The small molecule below binds the protein below.
Small molecule (SMILES): N[C@@H](Cc1c[nH]c2ccccc12)C(=O)O

Binding-site contacts:
Ligand atom CA contacts residue GLY25 of chain 1.D at 3.6 Å.
Ligand atom O contacts residue ARG24 of chain 1.D at 3.7 Å.
Ligand atom OXT contacts residue THR50 of chain 1.E at 3.0 Å (h-bond).
Ligand atom N contacts residue THR28 of chain 1.D at 3.1 Å (h-bond).
Ligand atom NE1 contacts residue GLN45 of chain 1.E at 2.9 Å (h-bond).
Ligand atom CD1 contacts residue THR47 of chain 1.E at 3.6 Å.
Ligand atom O contacts residue SER51 of chain 1.D at 3.0 Å (h-bond).
Ligand atom OXT contacts residue THR47 of chain 1.E at 2.6 Å (h-bond).
Ligand atom CG contacts residue SER51 of chain 1.D at 3.9 Å.
Ligand atom N contacts residue THR23 of chain 1.D at 2.9 Å (h-bond).
Ligand atom CE2 contacts residue GLN45 of chain 1.E at 3.9 Å.
Ligand atom C contacts residue THR47 of chain 1.E at 3.5 Å.
Ligand atom CA contacts residue THR23 of chain 1.D at 3.9 Å.
Ligand atom NE1 contacts residue SER51 of chain 1.D at 4.1 Å.
Ligand atom C contacts residue GLY25 of chain 1.D at 3.5 Å.
Ligand atom N contacts residue GLY25 of chain 1.D at 2.9 Å (h-bond).
Ligand atom NE1 contacts residue THR47 of chain 1.E at 4.0 Å.
Ligand atom NE1 contacts residue ALA44 of chain 1.E at 4.1 Å.
Ligand atom OXT contacts residue HIS49 of chain 1.E at 4.1 Å.
Ligand atom CZ2 contacts residue ILE53 of chain 1.E at 4.0 Å (hydrophobic).
Ligand atom CB contacts residue THR23 of chain 1.D at 4.0 Å.
Ligand atom O contacts residue GLY25 of chain 1.D at 3.2 Å (h-bond).
Ligand atom CH2 contacts residue GLY21 of chain 1.E at 3.6 Å.
Ligand atom CB contacts residue SER51 of chain 1.D at 3.6 Å.
Ligand atom CH2 contacts residue ILE20 of chain 1.E at 4.0 Å (hydrophobic).
Ligand atom CZ3 contacts residue GLY21 of chain 1.E at 3.7 Å.
Ligand atom CZ2 contacts residue THR50 of chain 1.E at 3.7 Å.
Ligand atom O contacts residue THR47 of chain 1.E at 3.5 Å.
Ligand atom CD1 contacts residue SER51 of chain 1.D at 3.5 Å.
Ligand atom OXT contacts residue GLY25 of chain 1.D at 4.1 Å.
Ligand atom C contacts residue THR50 of chain 1.E at 4.0 Å.
Ligand atom CA contacts residue THR28 of chain 1.D at 3.5 Å.
Ligand atom CA contacts residue SER51 of chain 1.D at 4.1 Å.
Ligand atom CE3 contacts residue HIS32 of chain 1.E at 4.0 Å.
Ligand atom CB contacts residue THR28 of chain 1.D at 3.5 Å.
Ligand atom CD1 contacts residue GLN45 of chain 1.E at 3.7 Å.
Ligand atom C contacts residue SER51 of chain 1.D at 3.7 Å.
Ligand atom N contacts residue ASP27 of chain 1.D at 3.2 Å (salt-bridge).
Ligand atom O contacts residue THR23 of chain 1.D at 4.1 Å.
Ligand atom CE2 contacts residue THR50 of chain 1.E at 3.9 Å.

Sequence of chain 1.D:
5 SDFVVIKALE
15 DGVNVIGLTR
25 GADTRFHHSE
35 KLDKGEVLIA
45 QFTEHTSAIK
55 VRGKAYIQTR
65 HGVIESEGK

Sequence of chain 1.E:
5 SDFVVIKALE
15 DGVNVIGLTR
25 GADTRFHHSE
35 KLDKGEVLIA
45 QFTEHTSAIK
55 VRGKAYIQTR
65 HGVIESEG